Binding-site contacts:
Ligand atom O5 contacts residue ASN40 of chain 1.D at 4.1 Å.
Ligand atom N2 contacts residue GLN322 of chain 1.D at 4.3 Å.
Ligand atom C4 contacts residue ASN35 of chain 1.D at 4.2 Å.
Ligand atom C6 contacts residue GLU39 of chain 1.D at 3.3 Å.
Ligand atom C8 contacts residue GLN322 of chain 1.D at 3.3 Å.
Ligand atom C6 contacts residue THR37 of chain 1.D at 3.6 Å.
Ligand atom C7 contacts residue ASN35 of chain 1.D at 3.5 Å.
Ligand atom C1 contacts residue ASN35 of chain 1.D at 1.4 Å.
Ligand atom O5 contacts residue GLU39 of chain 1.D at 3.9 Å.
Ligand atom O6 contacts residue GLU39 of chain 1.D at 3.7 Å.
Ligand atom C3 contacts residue ASN35 of chain 1.D at 3.8 Å.
Ligand atom O7 contacts residue ASN35 of chain 1.D at 3.7 Å.
Ligand atom O5 contacts residue ASN35 of chain 1.D at 2.4 Å (h-bond).
Ligand atom O6 contacts residue THR37 of chain 1.D at 2.7 Å (h-bond).
Ligand atom C2 contacts residue ASN35 of chain 1.D at 2.4 Å.
Ligand atom C7 contacts residue GLN322 of chain 1.D at 4.2 Å.
Ligand atom C5 contacts residue ASN35 of chain 1.D at 3.7 Å.
Ligand atom O5 contacts residue THR37 of chain 1.D at 3.8 Å.
Ligand atom N2 contacts residue ASN35 of chain 1.D at 2.8 Å (h-bond).
Ligand atom C5 contacts residue THR37 of chain 1.D at 4.2 Å.
Ligand atom C5 contacts residue GLU39 of chain 1.D at 4.2 Å.

A protein and the small-molecule ligand that binds it are described below.
Small molecule (SMILES): CC(=O)N[C@@H]1[C@@H](O)[C@H](O)[C@@H](CO)O[C@H]1O

Sequence of chain 1.D:
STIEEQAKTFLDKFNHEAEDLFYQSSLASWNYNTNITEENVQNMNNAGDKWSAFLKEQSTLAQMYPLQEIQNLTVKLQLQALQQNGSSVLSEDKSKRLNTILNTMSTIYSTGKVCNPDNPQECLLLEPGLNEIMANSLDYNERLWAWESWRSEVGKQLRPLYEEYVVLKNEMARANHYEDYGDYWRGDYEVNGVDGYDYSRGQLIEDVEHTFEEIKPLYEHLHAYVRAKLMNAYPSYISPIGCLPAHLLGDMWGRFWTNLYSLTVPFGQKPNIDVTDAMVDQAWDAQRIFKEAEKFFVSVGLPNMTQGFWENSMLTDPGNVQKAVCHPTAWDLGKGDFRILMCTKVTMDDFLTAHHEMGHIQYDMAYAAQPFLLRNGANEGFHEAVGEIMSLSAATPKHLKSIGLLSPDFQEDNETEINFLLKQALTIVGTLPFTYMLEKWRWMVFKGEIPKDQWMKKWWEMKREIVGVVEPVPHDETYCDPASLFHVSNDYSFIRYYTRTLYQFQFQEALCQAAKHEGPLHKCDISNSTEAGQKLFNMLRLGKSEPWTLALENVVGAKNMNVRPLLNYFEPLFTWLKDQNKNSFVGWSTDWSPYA